This protein binds this small molecule.
Small molecule (SMILES): CC(=O)N[C@@H]1[C@@H](O)[C@H](O)[C@@H](CO)O[C@H]1O

Sequence of chain 1.G:
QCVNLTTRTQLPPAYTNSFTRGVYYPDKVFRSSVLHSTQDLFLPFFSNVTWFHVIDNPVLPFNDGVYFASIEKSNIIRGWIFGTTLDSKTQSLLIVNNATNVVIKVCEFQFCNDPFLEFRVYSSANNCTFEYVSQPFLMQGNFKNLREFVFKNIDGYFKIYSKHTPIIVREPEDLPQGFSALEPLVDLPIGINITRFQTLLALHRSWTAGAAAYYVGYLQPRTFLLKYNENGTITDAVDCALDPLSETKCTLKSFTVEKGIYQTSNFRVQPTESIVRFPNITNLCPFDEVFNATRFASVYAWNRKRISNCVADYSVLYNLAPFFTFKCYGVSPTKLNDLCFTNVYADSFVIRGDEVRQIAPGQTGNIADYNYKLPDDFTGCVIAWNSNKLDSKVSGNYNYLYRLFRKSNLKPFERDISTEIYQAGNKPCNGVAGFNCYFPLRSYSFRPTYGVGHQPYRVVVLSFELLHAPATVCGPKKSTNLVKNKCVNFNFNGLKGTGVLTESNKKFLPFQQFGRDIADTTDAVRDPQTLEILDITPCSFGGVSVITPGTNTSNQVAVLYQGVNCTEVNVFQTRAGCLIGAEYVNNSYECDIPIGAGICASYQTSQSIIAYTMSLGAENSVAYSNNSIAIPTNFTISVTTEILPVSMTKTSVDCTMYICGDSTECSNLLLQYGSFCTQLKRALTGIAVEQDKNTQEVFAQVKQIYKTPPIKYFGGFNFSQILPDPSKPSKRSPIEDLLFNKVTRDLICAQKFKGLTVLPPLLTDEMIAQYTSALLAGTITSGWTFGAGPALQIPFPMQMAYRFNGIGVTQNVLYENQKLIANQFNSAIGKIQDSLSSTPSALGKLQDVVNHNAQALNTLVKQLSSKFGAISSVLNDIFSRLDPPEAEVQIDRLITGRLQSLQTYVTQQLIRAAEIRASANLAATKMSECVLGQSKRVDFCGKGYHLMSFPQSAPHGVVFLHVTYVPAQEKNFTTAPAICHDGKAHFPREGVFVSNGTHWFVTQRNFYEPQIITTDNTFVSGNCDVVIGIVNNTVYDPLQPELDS

Binding-site contacts:
Ligand atom O7 contacts residue ASN328 of chain 1.G at 3.2 Å (h-bond).
Ligand atom O5 contacts residue ASN328 of chain 1.G at 2.4 Å (h-bond).
Ligand atom C8 contacts residue ASN328 of chain 1.G at 3.9 Å.
Ligand atom C2 contacts residue GLN577 of chain 1.G at 3.8 Å.
Ligand atom C1 contacts residue ASN328 of chain 1.G at 1.4 Å.
Ligand atom C7 contacts residue ASN328 of chain 1.G at 3.1 Å.
Ligand atom O3 contacts residue GLN577 of chain 1.G at 4.2 Å.
Ligand atom C8 contacts residue GLN577 of chain 1.G at 3.7 Å.
Ligand atom C8 contacts residue PRO576 of chain 1.G at 4.0 Å (hydrophobic).
Ligand atom C5 contacts residue ASN328 of chain 1.G at 3.6 Å.
Ligand atom C1 contacts residue GLN577 of chain 1.G at 4.1 Å.
Ligand atom N2 contacts residue ASN328 of chain 1.G at 2.9 Å (h-bond).
Ligand atom C3 contacts residue ASN328 of chain 1.G at 3.8 Å.
Ligand atom C7 contacts residue GLN577 of chain 1.G at 3.9 Å.
Ligand atom N2 contacts residue GLN577 of chain 1.G at 3.0 Å (h-bond).
Ligand atom C4 contacts residue ASN328 of chain 1.G at 4.2 Å.
Ligand atom C3 contacts residue GLN577 of chain 1.G at 3.7 Å.
Ligand atom C2 contacts residue ASN328 of chain 1.G at 2.4 Å.